A small-molecule ligand and the protein it binds are described below.
Small molecule (SMILES): C=CC(C)(C)OC[C@H]1O[C@H](O[C@@H]2C3=C([C@H](C)COC(C)=O)C[C@H](O)[C@]3(C)/C=C3/[C@@H](COC)CC[C@H]3[C@@H](C)[C@H]2O)[C@H](O)[C@@H](O)[C@@H]1O

Binding-site contacts:
Ligand atom C21 contacts residue PRO9 of chain 2.B at 4.0 Å (hydrophobic).
Ligand atom C41 contacts residue GLU44 of chain 2.A at 4.1 Å.
Ligand atom C06 contacts residue ASP220 of chain 2.A at 3.9 Å.
Ligand atom C42 contacts residue GLU19 of chain 2.A at 3.8 Å.
Ligand atom C14 contacts residue VAL51 of chain 2.A at 3.9 Å (hydrophobic).
Ligand atom C25 contacts residue PHE124 of chain 2.A at 4.0 Å (hydrophobic).
Ligand atom C20 contacts residue LYS127 of chain 2.A at 4.0 Å.
Ligand atom C13 contacts residue TRP10 of chain 2.B at 4.0 Å (hydrophobic).
Ligand atom C41 contacts residue LEU48 of chain 2.A at 3.9 Å (hydrophobic).
Ligand atom C23 contacts residue MET128 of chain 2.A at 3.7 Å (hydrophobic).
Ligand atom C05 contacts residue ASP220 of chain 2.A at 3.9 Å.
Ligand atom C23 contacts residue PHE124 of chain 2.A at 3.6 Å (hydrophobic).
Ligand atom C23 contacts residue LYS127 of chain 2.A at 3.5 Å.
Ligand atom C42 contacts residue LEU48 of chain 2.A at 3.9 Å (hydrophobic).
Ligand atom C44 contacts residue GLU19 of chain 2.A at 3.9 Å.
Ligand atom C21 contacts residue LYS127 of chain 2.A at 3.9 Å.
Ligand atom O27 contacts residue PRO172 of chain 2.A at 3.8 Å.
Ligand atom O45 contacts residue ASN47 of chain 2.A at 3.2 Å (h-bond).
Ligand atom C42 contacts residue VAL51 of chain 2.A at 4.0 Å (hydrophobic).
Ligand atom O12 contacts residue PRO9 of chain 2.B at 2.8 Å.
Ligand atom C25 contacts residue ILE173 of chain 2.A at 3.9 Å (hydrophobic).
Ligand atom O22 contacts residue LYS127 of chain 2.A at 2.8 Å (salt-bridge).
Ligand atom C43 contacts residue GLU19 of chain 2.A at 2.6 Å.
Ligand atom C03 contacts residue TRP10 of chain 2.B at 4.0 Å (hydrophobic).
Ligand atom C19 contacts residue LYS127 of chain 2.A at 4.0 Å.
Ligand atom O12 contacts residue VAL51 of chain 2.A at 3.7 Å.
Ligand atom C18 contacts residue PRO172 of chain 2.A at 3.5 Å (hydrophobic).
Ligand atom O07 contacts residue ASP220 of chain 2.A at 3.2 Å (salt-bridge).
Ligand atom C25 contacts residue ASN47 of chain 2.A at 3.9 Å.
Ligand atom O22 contacts residue PRO9 of chain 2.B at 3.9 Å.
Ligand atom C11 contacts residue VAL51 of chain 2.A at 4.0 Å (hydrophobic).
Ligand atom C01 contacts residue TRP10 of chain 2.B at 3.6 Å (hydrophobic).
Ligand atom C20 contacts residue PRO9 of chain 2.B at 3.9 Å (hydrophobic).
Ligand atom C14 contacts residue SER50 of chain 2.A at 3.9 Å.
Ligand atom C43 contacts residue VAL51 of chain 2.A at 3.6 Å (hydrophobic).
Ligand atom C14 contacts residue ASN47 of chain 2.A at 3.7 Å.
Ligand atom O39 contacts residue ASN47 of chain 2.A at 4.0 Å.
Ligand atom C21 contacts residue PHE124 of chain 2.A at 3.6 Å (hydrophobic).
Ligand atom C18 contacts residue ILE224 of chain 2.A at 3.9 Å (hydrophobic).
Ligand atom C30 contacts residue ASN47 of chain 2.A at 3.5 Å.

Sequence of chain 2.B:
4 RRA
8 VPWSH

Sequence of chain 2.A:
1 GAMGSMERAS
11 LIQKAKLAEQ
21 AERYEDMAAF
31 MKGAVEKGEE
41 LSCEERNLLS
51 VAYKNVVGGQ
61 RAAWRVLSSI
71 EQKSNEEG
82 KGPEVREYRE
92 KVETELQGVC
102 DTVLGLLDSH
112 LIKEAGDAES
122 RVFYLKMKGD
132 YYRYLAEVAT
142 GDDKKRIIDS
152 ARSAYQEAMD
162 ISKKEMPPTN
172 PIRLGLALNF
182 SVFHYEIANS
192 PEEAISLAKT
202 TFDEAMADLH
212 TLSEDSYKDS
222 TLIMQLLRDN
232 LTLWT